Binding-site contacts:
Ligand atom C2 contacts residue ASN269 of chain 1.E at 2.5 Å.
Ligand atom O5 contacts residue ILE290 of chain 1.E at 3.0 Å.
Ligand atom C6 contacts residue ILE290 of chain 1.E at 3.8 Å (hydrophobic).
Ligand atom C3 contacts residue ASN269 of chain 1.E at 3.9 Å.
Ligand atom C5 contacts residue ASN269 of chain 1.E at 3.8 Å.
Ligand atom C7 contacts residue VAL408 of chain 1.E at 4.5 Å (hydrophobic).
Ligand atom C8 contacts residue VAL408 of chain 1.E at 3.8 Å (hydrophobic).
Ligand atom C8 contacts residue ASN269 of chain 1.E at 4.4 Å.
Ligand atom C5 contacts residue ILE290 of chain 1.E at 4.0 Å (hydrophobic).
Ligand atom O5 contacts residue ASN269 of chain 1.E at 2.5 Å (h-bond).
Ligand atom N2 contacts residue ASN269 of chain 1.E at 3.0 Å (h-bond).
Ligand atom C7 contacts residue ASN269 of chain 1.E at 3.2 Å.
Ligand atom C4 contacts residue ASN269 of chain 1.E at 4.4 Å.
Ligand atom C1 contacts residue ILE290 of chain 1.E at 3.9 Å (hydrophobic).
Ligand atom O7 contacts residue ASN269 of chain 1.E at 3.1 Å (h-bond).
Ligand atom O6 contacts residue ILE290 of chain 1.E at 3.6 Å.
Ligand atom C1 contacts residue ASN269 of chain 1.E at 1.5 Å.

Sequence of chain 1.E:
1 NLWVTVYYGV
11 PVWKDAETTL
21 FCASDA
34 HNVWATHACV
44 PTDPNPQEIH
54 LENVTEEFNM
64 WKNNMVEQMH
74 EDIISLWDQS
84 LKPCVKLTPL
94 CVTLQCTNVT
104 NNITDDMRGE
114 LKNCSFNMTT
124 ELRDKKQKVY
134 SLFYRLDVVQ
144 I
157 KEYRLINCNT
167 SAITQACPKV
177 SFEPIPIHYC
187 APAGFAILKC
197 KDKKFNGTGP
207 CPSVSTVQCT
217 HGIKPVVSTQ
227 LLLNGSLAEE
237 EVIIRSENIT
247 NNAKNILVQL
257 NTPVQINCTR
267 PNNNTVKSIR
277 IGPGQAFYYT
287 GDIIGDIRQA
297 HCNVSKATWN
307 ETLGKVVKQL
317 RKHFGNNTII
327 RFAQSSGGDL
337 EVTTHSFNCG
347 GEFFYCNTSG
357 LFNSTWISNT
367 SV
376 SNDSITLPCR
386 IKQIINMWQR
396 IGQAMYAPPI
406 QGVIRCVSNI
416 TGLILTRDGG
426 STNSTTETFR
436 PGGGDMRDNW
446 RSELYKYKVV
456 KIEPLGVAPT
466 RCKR

This small molecule binds to this protein.
Small molecule (SMILES): CC(=O)N[C@@H]1[C@@H](O)[C@H](O)[C@@H](CO)O[C@H]1O